A small-molecule ligand and the protein it binds are described below.
Small molecule (SMILES): N#Cc1ccc(Nc2nc(N)n(C(=O)Nc3ccc(OCC(=O)O)cc3)n2)cc1

Binding-site contacts:
Ligand atom N6 contacts residue LEU44 of chain 1.A at 3.7 Å.
Ligand atom C9 contacts residue LYS46 of chain 1.A at 3.8 Å.
Ligand atom C6 contacts residue LEU44 of chain 1.A at 3.3 Å (hydrophobic).
Ligand atom O3 contacts residue GLY19 of chain 1.A at 3.4 Å.
Ligand atom C4 contacts residue VAL94 of chain 1.A at 3.5 Å (hydrophobic).
Ligand atom C14 contacts residue LYS142 of chain 1.A at 3.8 Å.
Ligand atom N1 contacts residue PHE93 of chain 1.A at 3.8 Å.
Ligand atom C16 contacts residue LYS95 of chain 1.A at 3.6 Å.
Ligand atom N1 contacts residue GLY97 of chain 1.A at 3.8 Å.
Ligand atom N3 contacts residue GLN91 of chain 1.A at 3.0 Å (h-bond).
Ligand atom O contacts residue LYS46 of chain 1.A at 2.9 Å (salt-bridge).
Ligand atom O2 contacts residue ASN138 of chain 1.A at 3.7 Å.
Ligand atom N4 contacts residue LEU44 of chain 1.A at 3.5 Å.
Ligand atom N3 contacts residue GLU92 of chain 1.A at 3.0 Å (salt-bridge).
Ligand atom N2 contacts residue VAL94 of chain 1.A at 3.0 Å (h-bond).
Ligand atom O contacts residue GLN91 of chain 1.A at 3.0 Å (h-bond).
Ligand atom N1 contacts residue VAL94 of chain 1.A at 2.9 Å (h-bond).
Ligand atom C15 contacts residue LYS142 of chain 1.A at 3.7 Å.
Ligand atom N2 contacts residue GLU92 of chain 1.A at 3.8 Å.
Ligand atom C4 contacts residue GLY97 of chain 1.A at 3.4 Å.
Ligand atom C7 contacts residue LEU145 of chain 1.A at 3.6 Å (hydrophobic).
Ligand atom C6 contacts residue GLU92 of chain 1.A at 3.8 Å.
Ligand atom N3 contacts residue LEU44 of chain 1.A at 3.6 Å.
Ligand atom C5 contacts residue VAL94 of chain 1.A at 3.7 Å (hydrophobic).
Ligand atom O contacts residue LEU145 of chain 1.A at 3.7 Å.
Ligand atom C5 contacts residue LEU44 of chain 1.A at 3.8 Å (hydrophobic).
Ligand atom C6 contacts residue LEU145 of chain 1.A at 3.8 Å (hydrophobic).
Ligand atom N2 contacts residue LEU44 of chain 1.A at 3.7 Å.
Ligand atom N3 contacts residue LEU145 of chain 1.A at 3.5 Å.
Ligand atom C16 contacts residue GLY97 of chain 1.A at 3.5 Å.
Ligand atom C14 contacts residue ASN143 of chain 1.A at 3.1 Å.
Ligand atom O contacts residue SER163 of chain 1.A at 3.8 Å.
Ligand atom C10 contacts residue ILE24 of chain 1.A at 3.8 Å (hydrophobic).
Ligand atom C16 contacts residue PHE93 of chain 1.A at 3.6 Å (hydrophobic).
Ligand atom C13 contacts residue THR20 of chain 1.A at 3.8 Å.
Ligand atom N4 contacts residue LEU145 of chain 1.A at 3.6 Å.
Ligand atom C12 contacts residue ASN143 of chain 1.A at 3.2 Å.
Ligand atom O2 contacts residue THR20 of chain 1.A at 3.0 Å (h-bond).
Ligand atom O3 contacts residue THR20 of chain 1.A at 3.2 Å (h-bond).
Ligand atom C16 contacts residue VAL94 of chain 1.A at 3.2 Å (hydrophobic).

Sequence of chain 1.A:
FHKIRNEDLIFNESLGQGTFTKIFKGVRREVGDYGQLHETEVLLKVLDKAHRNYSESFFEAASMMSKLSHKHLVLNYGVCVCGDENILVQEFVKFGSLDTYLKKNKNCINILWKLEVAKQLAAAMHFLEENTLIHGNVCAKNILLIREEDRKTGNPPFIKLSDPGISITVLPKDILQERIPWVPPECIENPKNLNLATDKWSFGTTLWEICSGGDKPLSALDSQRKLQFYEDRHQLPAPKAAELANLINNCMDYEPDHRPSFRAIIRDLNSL